Sequence of chain 1.A:
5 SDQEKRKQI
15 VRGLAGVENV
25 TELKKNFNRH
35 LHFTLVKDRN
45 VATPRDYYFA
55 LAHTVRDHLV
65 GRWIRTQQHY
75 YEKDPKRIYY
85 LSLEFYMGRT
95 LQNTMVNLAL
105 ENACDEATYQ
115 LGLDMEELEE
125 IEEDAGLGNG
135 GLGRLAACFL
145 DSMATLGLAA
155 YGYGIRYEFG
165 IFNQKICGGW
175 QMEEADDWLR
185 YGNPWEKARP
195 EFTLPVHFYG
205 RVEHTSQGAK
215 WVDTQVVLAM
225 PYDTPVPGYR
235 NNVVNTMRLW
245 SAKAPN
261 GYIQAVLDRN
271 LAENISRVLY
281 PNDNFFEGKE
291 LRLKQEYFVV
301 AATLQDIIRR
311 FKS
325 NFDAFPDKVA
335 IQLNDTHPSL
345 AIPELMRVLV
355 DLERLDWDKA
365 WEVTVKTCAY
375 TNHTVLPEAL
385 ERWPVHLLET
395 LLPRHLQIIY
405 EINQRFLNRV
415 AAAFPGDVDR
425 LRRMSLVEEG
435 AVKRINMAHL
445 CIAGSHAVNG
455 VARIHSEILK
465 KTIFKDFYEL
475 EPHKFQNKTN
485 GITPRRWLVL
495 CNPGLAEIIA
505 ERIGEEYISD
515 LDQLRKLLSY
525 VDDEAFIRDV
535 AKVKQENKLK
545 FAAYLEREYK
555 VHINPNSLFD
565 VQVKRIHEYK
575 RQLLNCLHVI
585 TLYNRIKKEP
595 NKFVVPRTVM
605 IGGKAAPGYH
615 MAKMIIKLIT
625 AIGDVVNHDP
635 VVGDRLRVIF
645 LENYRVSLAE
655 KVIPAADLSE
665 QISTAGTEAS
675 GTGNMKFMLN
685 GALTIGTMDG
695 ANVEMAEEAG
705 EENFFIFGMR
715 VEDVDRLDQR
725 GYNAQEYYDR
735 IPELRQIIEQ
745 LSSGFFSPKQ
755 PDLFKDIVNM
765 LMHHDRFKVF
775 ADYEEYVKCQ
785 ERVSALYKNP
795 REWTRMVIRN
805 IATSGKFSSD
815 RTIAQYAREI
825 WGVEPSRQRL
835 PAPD

This small molecule binds to this protein.
Small molecule (SMILES): OC[C@H]1O[C@H](O)[C@H](O)[C@@H](O)[C@@H]1O

Binding-site contacts:
Ligand atom O4 contacts residue ASN484 of chain 1.A at 3.2 Å (h-bond).
Ligand atom O3 contacts residue SER674 of chain 1.A at 3.1 Å (h-bond).
Ligand atom O1 contacts residue ASN284 of chain 1.A at 3.8 Å.
Ligand atom C3 contacts residue GLU672 of chain 1.A at 3.5 Å.
Ligand atom C4 contacts residue GLY675 of chain 1.A at 3.8 Å.
Ligand atom O5 contacts residue GLY135 of chain 1.A at 4.1 Å.
Ligand atom O4 contacts residue GLY675 of chain 1.A at 2.8 Å (h-bond).
Ligand atom C2 contacts residue HIS377 of chain 1.A at 3.4 Å.
Ligand atom C1 contacts residue HIS377 of chain 1.A at 4.0 Å.
Ligand atom C6 contacts residue LEU139 of chain 1.A at 3.6 Å (hydrophobic).
Ligand atom C2 contacts residue GLU672 of chain 1.A at 3.9 Å.
Ligand atom O2 contacts residue GLU672 of chain 1.A at 3.2 Å (salt-bridge).
Ligand atom O2 contacts residue HIS377 of chain 1.A at 4.1 Å.
Ligand atom O6 contacts residue ASN484 of chain 1.A at 2.7 Å (h-bond).
Ligand atom C5 contacts residue LEU136 of chain 1.A at 3.8 Å (hydrophobic).
Ligand atom C5 contacts residue HIS377 of chain 1.A at 4.1 Å.
Ligand atom C1 contacts residue LEU136 of chain 1.A at 4.1 Å (hydrophobic).
Ligand atom C5 contacts residue ASN484 of chain 1.A at 4.1 Å.
Ligand atom O6 contacts residue LEU139 of chain 1.A at 3.6 Å.
Ligand atom O6 contacts residue HIS377 of chain 1.A at 2.8 Å (h-bond).
Ligand atom O2 contacts residue ASN284 of chain 1.A at 3.0 Å (h-bond).
Ligand atom C2 contacts residue ASN284 of chain 1.A at 4.1 Å.
Ligand atom O5 contacts residue LEU136 of chain 1.A at 3.7 Å.
Ligand atom O1 contacts residue LEU136 of chain 1.A at 3.5 Å (h-bond).
Ligand atom C6 contacts residue HIS377 of chain 1.A at 3.5 Å.
Ligand atom O6 contacts residue VAL455 of chain 1.A at 3.8 Å.
Ligand atom C6 contacts residue LEU136 of chain 1.A at 4.0 Å (hydrophobic).
Ligand atom C4 contacts residue ASN484 of chain 1.A at 3.8 Å.
Ligand atom O4 contacts residue SER674 of chain 1.A at 3.6 Å.
Ligand atom O1 contacts residue GLY135 of chain 1.A at 3.8 Å.
Ligand atom C5 contacts residue GLY135 of chain 1.A at 3.8 Å.
Ligand atom O5 contacts residue HIS377 of chain 1.A at 3.5 Å (h-bond).
Ligand atom O3 contacts residue GLU672 of chain 1.A at 2.9 Å (salt-bridge).
Ligand atom C6 contacts residue ASN484 of chain 1.A at 3.2 Å.
Ligand atom O2 contacts residue TYR573 of chain 1.A at 3.1 Å (h-bond).
Ligand atom O3 contacts residue GLY675 of chain 1.A at 3.0 Å (h-bond).
Ligand atom C3 contacts residue GLY675 of chain 1.A at 3.8 Å.
Ligand atom C1 contacts residue ASN284 of chain 1.A at 4.1 Å.
Ligand atom C6 contacts residue GLY135 of chain 1.A at 3.8 Å.
Ligand atom O3 contacts residue ALA673 of chain 1.A at 3.6 Å.